Binding-site contacts:
Ligand atom C5 contacts residue ASN156 of chain 1.A at 3.6 Å.
Ligand atom C1 contacts residue ASN156 of chain 1.A at 1.4 Å.
Ligand atom N2 contacts residue GLN43 of chain 1.A at 2.9 Å (h-bond).
Ligand atom N2 contacts residue LYS29 of chain 1.A at 4.5 Å.
Ligand atom O3 contacts residue LYS29 of chain 1.A at 3.9 Å.
Ligand atom O7 contacts residue THR158 of chain 1.A at 2.8 Å (h-bond).
Ligand atom O7 contacts residue ALA157 of chain 1.A at 3.6 Å.
Ligand atom O5 contacts residue ASN156 of chain 1.A at 2.3 Å (h-bond).
Ligand atom O7 contacts residue ASN156 of chain 1.A at 3.7 Å.
Ligand atom C4 contacts residue ASN156 of chain 1.A at 4.2 Å.
Ligand atom C1 contacts residue GLN43 of chain 1.A at 4.0 Å.
Ligand atom C7 contacts residue GLN43 of chain 1.A at 3.9 Å.
Ligand atom C2 contacts residue ASN156 of chain 1.A at 2.5 Å.
Ligand atom C3 contacts residue GLN43 of chain 1.A at 3.5 Å.
Ligand atom O3 contacts residue GLN43 of chain 1.A at 4.2 Å.
Ligand atom C8 contacts residue LYS29 of chain 1.A at 4.4 Å.
Ligand atom C8 contacts residue TYR42 of chain 1.A at 4.0 Å (hydrophobic).
Ligand atom C7 contacts residue ASN156 of chain 1.A at 3.6 Å.
Ligand atom C8 contacts residue THR158 of chain 1.A at 4.1 Å.
Ligand atom C8 contacts residue ALA157 of chain 1.A at 4.1 Å (hydrophobic).
Ligand atom C8 contacts residue GLN43 of chain 1.A at 4.1 Å.
Ligand atom C8 contacts residue ASN156 of chain 1.A at 3.5 Å.
Ligand atom C2 contacts residue GLN43 of chain 1.A at 3.6 Å.
Ligand atom C8 contacts residue VAL41 of chain 1.A at 3.5 Å (hydrophobic).
Ligand atom N2 contacts residue ASN156 of chain 1.A at 3.0 Å (h-bond).
Ligand atom C3 contacts residue ASN156 of chain 1.A at 3.8 Å.
Ligand atom C7 contacts residue THR158 of chain 1.A at 3.8 Å.
Ligand atom C7 contacts residue ALA157 of chain 1.A at 4.3 Å (hydrophobic).

Sequence of chain 1.A:
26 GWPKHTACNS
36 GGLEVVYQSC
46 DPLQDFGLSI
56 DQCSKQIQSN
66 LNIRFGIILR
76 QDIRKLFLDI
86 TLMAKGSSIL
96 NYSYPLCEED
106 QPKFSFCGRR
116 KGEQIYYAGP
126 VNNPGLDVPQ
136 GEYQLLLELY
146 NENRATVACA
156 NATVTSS

A protein and the small-molecule ligand that binds it are described below.
Small molecule (SMILES): CC(=O)N[C@@H]1[C@@H](O)[C@H](O)[C@@H](CO)O[C@H]1O